Sequence of chain 1.B:
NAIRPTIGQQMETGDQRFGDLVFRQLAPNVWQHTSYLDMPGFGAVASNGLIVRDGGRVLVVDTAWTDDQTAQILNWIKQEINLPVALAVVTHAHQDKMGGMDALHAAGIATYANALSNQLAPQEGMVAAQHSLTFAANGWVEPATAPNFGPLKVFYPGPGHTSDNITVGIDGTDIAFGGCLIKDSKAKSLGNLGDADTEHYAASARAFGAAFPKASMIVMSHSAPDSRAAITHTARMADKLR

A protein and the small-molecule ligand that binds it are described below.
Small molecule (SMILES): CC1(C)S[C@H]([C@H](NC(=O)[C@H](N)c2ccccc2)C(=O)O)N[C@H]1C(=O)O

Binding-site contacts:
Ligand atom C16 contacts residue HIS223 of chain 1.B at 3.2 Å.
Ligand atom C12 contacts residue ZN1 of chain 1.M at 3.0 Å.
Ligand atom O2 contacts residue ASN193 of chain 1.B at 3.0 Å (h-bond).
Ligand atom O3 contacts residue ASP97 of chain 1.B at 3.5 Å (salt-bridge).
Ligand atom O2 contacts residue HIS162 of chain 1.B at 3.9 Å.
Ligand atom N3 contacts residue HIS223 of chain 1.B at 3.4 Å (h-bond).
Ligand atom C1 contacts residue ASN193 of chain 1.B at 3.6 Å.
Ligand atom C10 contacts residue LEU38 of chain 1.B at 3.5 Å (hydrophobic).
Ligand atom C9 contacts residue MET40 of chain 1.B at 3.2 Å (hydrophobic).
Ligand atom C11 contacts residue TRP66 of chain 1.B at 3.6 Å (hydrophobic).
Ligand atom C10 contacts residue MET40 of chain 1.B at 3.8 Å (hydrophobic).
Ligand atom N3 contacts residue ZN1 of chain 1.M at 2.1 Å.
Ligand atom O3 contacts residue GLN96 of chain 1.B at 3.5 Å.
Ligand atom C16 contacts residue ZN1 of chain 1.M at 3.6 Å.
Ligand atom OXT contacts residue HIS95 of chain 1.B at 3.0 Å (h-bond).
Ligand atom C13 contacts residue ASP97 of chain 1.B at 3.2 Å.
Ligand atom C2 contacts residue HIS223 of chain 1.B at 3.8 Å.
Ligand atom N2 contacts residue GLN96 of chain 1.B at 3.0 Å (h-bond).
Ligand atom O1 contacts residue HIS223 of chain 1.B at 3.0 Å (h-bond).
Ligand atom O3 contacts residue TRP66 of chain 1.B at 3.5 Å.
Ligand atom N3 contacts residue ASP97 of chain 1.B at 3.1 Å (salt-bridge).
Ligand atom C2 contacts residue HIS162 of chain 1.B at 3.7 Å.
Ligand atom C9 contacts residue LEU38 of chain 1.B at 3.7 Å (hydrophobic).
Ligand atom O1 contacts residue HIS162 of chain 1.B at 3.9 Å.
Ligand atom O1 contacts residue LYS184 of chain 1.B at 3.1 Å (salt-bridge).
Ligand atom O4 contacts residue HIS95 of chain 1.B at 3.7 Å.
Ligand atom O2 contacts residue LEU191 of chain 1.B at 3.9 Å.
Ligand atom C2 contacts residue ZN1 of chain 1.M at 3.0 Å.
Ligand atom O1 contacts residue CYS181 of chain 1.B at 3.3 Å.
Ligand atom C6 contacts residue ZN1 of chain 1.M at 3.8 Å.
Ligand atom C15 contacts residue HIS95 of chain 1.B at 3.4 Å.
Ligand atom OXT contacts residue HIS162 of chain 1.B at 2.9 Å.
Ligand atom C13 contacts residue ZN1 of chain 1.M at 3.2 Å.
Ligand atom O2 contacts residue GLY192 of chain 1.B at 3.3 Å.
Ligand atom O4 contacts residue ASN193 of chain 1.B at 3.0 Å (h-bond).
Ligand atom O2 contacts residue LYS184 of chain 1.B at 2.8 Å (salt-bridge).
Ligand atom C15 contacts residue ZN1 of chain 1.L at 3.3 Å.
Ligand atom C2 contacts residue LYS184 of chain 1.B at 3.3 Å.
Ligand atom OXT contacts residue ZN1 of chain 1.L at 2.4 Å.
Ligand atom O1 contacts residue ZN1 of chain 1.M at 2.2 Å.